Binding-site contacts:
Ligand atom C10 contacts residue ILE174 of chain 1.B at 3.9 Å (hydrophobic).
Ligand atom C11 contacts residue PHE113 of chain 1.B at 3.9 Å (hydrophobic).
Ligand atom N05 contacts residue ILE174 of chain 1.B at 3.4 Å.
Ligand atom N02 contacts residue ASP175 of chain 1.B at 3.2 Å.
Ligand atom BR2 contacts residue VAL66 of chain 1.B at 4.0 Å.
Ligand atom N05 contacts residue VAL53 of chain 1.B at 4.0 Å.
Ligand atom C08 contacts residue PHE113 of chain 1.B at 4.3 Å (hydrophobic).
Ligand atom C08 contacts residue ILE174 of chain 1.B at 4.0 Å (hydrophobic).
Ligand atom BR1 contacts residue PHE113 of chain 1.B at 3.9 Å.
Ligand atom N02 contacts residue LYS68 of chain 1.B at 3.0 Å (salt-bridge).
Ligand atom N01 contacts residue ILE174 of chain 1.B at 4.3 Å.
Ligand atom C06 contacts residue VAL66 of chain 1.B at 4.2 Å (hydrophobic).
Ligand atom N03 contacts residue LYS68 of chain 1.B at 3.9 Å.
Ligand atom N01 contacts residue PHE113 of chain 1.B at 3.7 Å.
Ligand atom C06 contacts residue ILE174 of chain 1.B at 3.6 Å (hydrophobic).
Ligand atom N01 contacts residue LYS68 of chain 1.B at 3.6 Å.
Ligand atom N03 contacts residue VAL53 of chain 1.B at 4.4 Å.
Ligand atom BR1 contacts residue VAL66 of chain 1.B at 3.8 Å.
Ligand atom N03 contacts residue ILE174 of chain 1.B at 4.2 Å.
Ligand atom C11 contacts residue LYS68 of chain 1.B at 4.2 Å.
Ligand atom C04 contacts residue LYS68 of chain 1.B at 4.4 Å.
Ligand atom C11 contacts residue ASP175 of chain 1.B at 3.9 Å.
Ligand atom C11 contacts residue ILE174 of chain 1.B at 3.9 Å (hydrophobic).
Ligand atom BR1 contacts residue ILE95 of chain 1.B at 3.7 Å.
Ligand atom BR1 contacts residue ILE174 of chain 1.B at 4.4 Å.
Ligand atom C04 contacts residue VAL53 of chain 1.B at 4.4 Å (hydrophobic).
Ligand atom N01 contacts residue ASP175 of chain 1.B at 3.3 Å (salt-bridge).
Ligand atom BR1 contacts residue GLU114 of chain 1.B at 4.0 Å.
Ligand atom N03 contacts residue ASP175 of chain 1.B at 4.0 Å.
Ligand atom C10 contacts residue PHE113 of chain 1.B at 3.6 Å (hydrophobic).
Ligand atom BR2 contacts residue VAL53 of chain 1.B at 3.9 Å.
Ligand atom BR2 contacts residue MET163 of chain 1.B at 3.7 Å.
Ligand atom C06 contacts residue VAL53 of chain 1.B at 4.3 Å (hydrophobic).
Ligand atom BR1 contacts residue VAL116 of chain 1.B at 3.7 Å.
Ligand atom BR2 contacts residue ILE174 of chain 1.B at 4.4 Å.
Ligand atom C08 contacts residue VAL66 of chain 1.B at 4.1 Å (hydrophobic).
Ligand atom C04 contacts residue ILE174 of chain 1.B at 3.7 Å (hydrophobic).
Ligand atom C04 contacts residue ASP175 of chain 1.B at 4.3 Å.
Ligand atom C10 contacts residue ILE95 of chain 1.B at 4.3 Å (hydrophobic).

This protein binds this small molecule.
Small molecule (SMILES): Brc1cc2[nH]nnc2nc1Br

Sequence of chain 1.B:
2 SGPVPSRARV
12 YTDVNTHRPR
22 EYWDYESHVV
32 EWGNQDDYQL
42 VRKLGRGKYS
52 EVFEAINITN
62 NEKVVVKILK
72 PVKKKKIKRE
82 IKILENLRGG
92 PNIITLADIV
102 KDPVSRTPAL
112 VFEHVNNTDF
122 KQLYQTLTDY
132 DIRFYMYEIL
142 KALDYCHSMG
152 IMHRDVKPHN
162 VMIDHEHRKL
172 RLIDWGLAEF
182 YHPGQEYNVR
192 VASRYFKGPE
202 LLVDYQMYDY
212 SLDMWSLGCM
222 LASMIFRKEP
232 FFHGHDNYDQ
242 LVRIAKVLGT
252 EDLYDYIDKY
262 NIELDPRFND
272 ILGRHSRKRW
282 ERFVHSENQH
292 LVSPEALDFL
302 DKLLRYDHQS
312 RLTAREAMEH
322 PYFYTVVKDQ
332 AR